The small molecule below binds the protein below.
Small molecule (SMILES): CNc1nc(Cl)nc2c1ncn2[C@@H]1CCCCO1

Sequence of chain 1.B:
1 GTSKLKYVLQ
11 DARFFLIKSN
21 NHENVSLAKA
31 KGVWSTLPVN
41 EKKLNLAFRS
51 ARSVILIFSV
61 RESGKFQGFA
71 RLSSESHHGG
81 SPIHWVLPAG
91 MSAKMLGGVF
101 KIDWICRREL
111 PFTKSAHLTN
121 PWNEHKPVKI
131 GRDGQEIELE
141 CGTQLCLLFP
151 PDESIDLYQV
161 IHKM

Binding-site contacts:
Ligand atom C01 contacts residue TRP34 of chain 1.B at 3.8 Å (hydrophobic).
Ligand atom C08 contacts residue ASN20 of chain 1.B at 3.6 Å.
Ligand atom N07 contacts residue LYS18 of chain 1.B at 3.8 Å.
Ligand atom C04 contacts residue LEU96 of chain 1.B at 4.1 Å (hydrophobic).
Ligand atom C04 contacts residue TRP34 of chain 1.B at 4.1 Å (hydrophobic).
Ligand atom N02 contacts residue SER35 of chain 1.B at 2.9 Å (h-bond).
Ligand atom CL17 contacts residue ASN24 of chain 1.B at 3.3 Å.
Ligand atom C01 contacts residue ASN24 of chain 1.B at 3.9 Å.
Ligand atom C13 contacts residue ASP133 of chain 1.B at 3.8 Å.
Ligand atom N15 contacts residue ASN20 of chain 1.B at 3.3 Å (h-bond).
Ligand atom N18 contacts residue ASN24 of chain 1.B at 3.1 Å (h-bond).
Ligand atom O09 contacts residue ASN20 of chain 1.B at 2.7 Å (h-bond).
Ligand atom C01 contacts residue SER35 of chain 1.B at 3.3 Å.
Ligand atom N18 contacts residue SER19 of chain 1.B at 3.7 Å.
Ligand atom C16 contacts residue ASN24 of chain 1.B at 3.7 Å.
Ligand atom C14 contacts residue ASN20 of chain 1.B at 4.1 Å.
Ligand atom C11 contacts residue ASN20 of chain 1.B at 3.5 Å.
Ligand atom CL17 contacts residue SER19 of chain 1.B at 3.3 Å.
Ligand atom CL17 contacts residue ASN20 of chain 1.B at 3.3 Å.
Ligand atom C13 contacts residue ASN20 of chain 1.B at 3.7 Å.
Ligand atom C10 contacts residue ASN20 of chain 1.B at 3.2 Å.
Ligand atom CL17 contacts residue ASN21 of chain 1.B at 2.9 Å.
Ligand atom C13 contacts residue LYS18 of chain 1.B at 3.0 Å.
Ligand atom N05 contacts residue SER35 of chain 1.B at 3.7 Å.
Ligand atom N02 contacts residue TRP34 of chain 1.B at 3.2 Å.
Ligand atom N15 contacts residue SER19 of chain 1.B at 3.9 Å.
Ligand atom N02 contacts residue LEU96 of chain 1.B at 3.9 Å.
Ligand atom CL17 contacts residue PRO88 of chain 1.B at 4.0 Å.
Ligand atom C03 contacts residue SER35 of chain 1.B at 3.9 Å.
Ligand atom C03 contacts residue TRP34 of chain 1.B at 3.6 Å (hydrophobic).
Ligand atom C06 contacts residue ASP133 of chain 1.B at 3.4 Å.
Ligand atom N05 contacts residue LEU96 of chain 1.B at 3.8 Å.
Ligand atom C08 contacts residue LYS18 of chain 1.B at 3.9 Å.
Ligand atom C16 contacts residue SER19 of chain 1.B at 3.5 Å.
Ligand atom N05 contacts residue THR36 of chain 1.B at 3.8 Å.
Ligand atom N18 contacts residue TRP34 of chain 1.B at 4.0 Å.
Ligand atom C16 contacts residue ASN20 of chain 1.B at 3.6 Å.
Ligand atom C06 contacts residue THR36 of chain 1.B at 4.0 Å.
Ligand atom C01 contacts residue TRP85 of chain 1.B at 3.4 Å (hydrophobic).
Ligand atom C12 contacts residue ASP133 of chain 1.B at 4.0 Å.